Sequence of chain 1.A:
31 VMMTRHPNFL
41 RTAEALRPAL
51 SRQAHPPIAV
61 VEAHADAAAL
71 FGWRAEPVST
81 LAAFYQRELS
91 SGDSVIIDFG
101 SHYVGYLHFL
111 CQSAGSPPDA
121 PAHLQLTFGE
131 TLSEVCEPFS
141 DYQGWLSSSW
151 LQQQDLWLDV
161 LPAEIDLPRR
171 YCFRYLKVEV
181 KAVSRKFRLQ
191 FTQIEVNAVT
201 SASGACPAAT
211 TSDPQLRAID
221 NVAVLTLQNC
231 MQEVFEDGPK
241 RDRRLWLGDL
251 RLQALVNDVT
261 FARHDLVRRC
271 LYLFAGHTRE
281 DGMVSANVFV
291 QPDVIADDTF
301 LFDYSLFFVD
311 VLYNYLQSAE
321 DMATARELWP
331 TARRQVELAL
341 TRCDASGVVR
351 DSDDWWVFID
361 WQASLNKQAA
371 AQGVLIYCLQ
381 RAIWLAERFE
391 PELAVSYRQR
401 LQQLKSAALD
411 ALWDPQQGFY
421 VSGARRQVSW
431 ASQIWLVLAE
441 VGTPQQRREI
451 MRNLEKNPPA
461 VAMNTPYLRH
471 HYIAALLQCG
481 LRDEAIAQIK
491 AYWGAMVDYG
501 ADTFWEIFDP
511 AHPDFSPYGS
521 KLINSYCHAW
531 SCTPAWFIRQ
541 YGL

The small molecule below binds the protein below.
Small molecule (SMILES): C[C@@H]1O[C@@H](O)[C@H](O)[C@H](O)[C@H]1O

Binding-site contacts:
Ligand atom O2 contacts residue HIS528 of chain 1.A at 3.8 Å.
Ligand atom C3 contacts residue ASP237 of chain 1.A at 3.6 Å.
Ligand atom O1 contacts residue TRP361 of chain 1.A at 3.8 Å.
Ligand atom C4 contacts residue TYR304 of chain 1.A at 3.7 Å (hydrophobic).
Ligand atom C6 contacts residue TRP361 of chain 1.A at 3.8 Å (hydrophobic).
Ligand atom C6 contacts residue PHE358 of chain 1.A at 3.9 Å (hydrophobic).
Ligand atom C1 contacts residue TYR518 of chain 1.A at 3.4 Å (hydrophobic).
Ligand atom O3 contacts residue TRP530 of chain 1.A at 3.4 Å.
Ligand atom O1 contacts residue ARG241 of chain 1.A at 3.9 Å.
Ligand atom O5 contacts residue TRP246 of chain 1.A at 3.5 Å.
Ligand atom C4 contacts residue TRP530 of chain 1.A at 3.5 Å (hydrophobic).
Ligand atom C2 contacts residue TYR518 of chain 1.A at 3.7 Å (hydrophobic).
Ligand atom O4 contacts residue TRP530 of chain 1.A at 3.4 Å.
Ligand atom O2 contacts residue TRP530 of chain 1.A at 3.5 Å.
Ligand atom C1 contacts residue TRP361 of chain 1.A at 3.6 Å (hydrophobic).
Ligand atom C2 contacts residue ASP237 of chain 1.A at 3.8 Å.
Ligand atom O4 contacts residue TYR304 of chain 1.A at 2.6 Å (h-bond).
Ligand atom C2 contacts residue HIS528 of chain 1.A at 4.1 Å.
Ligand atom C6 contacts residue TRP246 of chain 1.A at 4.0 Å (hydrophobic).
Ligand atom C3 contacts residue TRP530 of chain 1.A at 4.0 Å (hydrophobic).
Ligand atom O1 contacts residue ASP242 of chain 1.A at 3.7 Å.
Ligand atom O2 contacts residue TYR518 of chain 1.A at 3.2 Å (h-bond).
Ligand atom C6 contacts residue TRP355 of chain 1.A at 3.9 Å (hydrophobic).
Ligand atom C3 contacts residue ASP249 of chain 1.A at 3.8 Å.
Ligand atom C3 contacts residue HIS528 of chain 1.A at 4.1 Å.
Ligand atom O5 contacts residue TRP361 of chain 1.A at 4.1 Å.
Ligand atom O1 contacts residue GLU506 of chain 1.A at 4.1 Å.
Ligand atom O2 contacts residue GLU506 of chain 1.A at 2.6 Å (salt-bridge).
Ligand atom O3 contacts residue HIS528 of chain 1.A at 3.1 Å (h-bond).
Ligand atom O2 contacts residue TRP361 of chain 1.A at 3.2 Å (h-bond).
Ligand atom C2 contacts residue ASP242 of chain 1.A at 3.9 Å.
Ligand atom O4 contacts residue ASP249 of chain 1.A at 2.6 Å (salt-bridge).
Ligand atom O1 contacts residue TYR518 of chain 1.A at 3.0 Å (h-bond).
Ligand atom O3 contacts residue ASP237 of chain 1.A at 3.5 Å (salt-bridge).
Ligand atom O4 contacts residue TRP246 of chain 1.A at 4.0 Å.
Ligand atom C5 contacts residue TRP246 of chain 1.A at 3.6 Å (hydrophobic).
Ligand atom C4 contacts residue ASP249 of chain 1.A at 3.7 Å.
Ligand atom C2 contacts residue GLU506 of chain 1.A at 3.4 Å.
Ligand atom O3 contacts residue ASP249 of chain 1.A at 2.8 Å (salt-bridge).
Ligand atom C2 contacts residue TRP361 of chain 1.A at 4.1 Å (hydrophobic).